A small-molecule ligand and the protein it binds are described below.
Small molecule (SMILES): CC(=O)N[C@@H]1[C@@H](O)[C@H](O)[C@@H](CO)O[C@H]1O

Sequence of chain 1.B:
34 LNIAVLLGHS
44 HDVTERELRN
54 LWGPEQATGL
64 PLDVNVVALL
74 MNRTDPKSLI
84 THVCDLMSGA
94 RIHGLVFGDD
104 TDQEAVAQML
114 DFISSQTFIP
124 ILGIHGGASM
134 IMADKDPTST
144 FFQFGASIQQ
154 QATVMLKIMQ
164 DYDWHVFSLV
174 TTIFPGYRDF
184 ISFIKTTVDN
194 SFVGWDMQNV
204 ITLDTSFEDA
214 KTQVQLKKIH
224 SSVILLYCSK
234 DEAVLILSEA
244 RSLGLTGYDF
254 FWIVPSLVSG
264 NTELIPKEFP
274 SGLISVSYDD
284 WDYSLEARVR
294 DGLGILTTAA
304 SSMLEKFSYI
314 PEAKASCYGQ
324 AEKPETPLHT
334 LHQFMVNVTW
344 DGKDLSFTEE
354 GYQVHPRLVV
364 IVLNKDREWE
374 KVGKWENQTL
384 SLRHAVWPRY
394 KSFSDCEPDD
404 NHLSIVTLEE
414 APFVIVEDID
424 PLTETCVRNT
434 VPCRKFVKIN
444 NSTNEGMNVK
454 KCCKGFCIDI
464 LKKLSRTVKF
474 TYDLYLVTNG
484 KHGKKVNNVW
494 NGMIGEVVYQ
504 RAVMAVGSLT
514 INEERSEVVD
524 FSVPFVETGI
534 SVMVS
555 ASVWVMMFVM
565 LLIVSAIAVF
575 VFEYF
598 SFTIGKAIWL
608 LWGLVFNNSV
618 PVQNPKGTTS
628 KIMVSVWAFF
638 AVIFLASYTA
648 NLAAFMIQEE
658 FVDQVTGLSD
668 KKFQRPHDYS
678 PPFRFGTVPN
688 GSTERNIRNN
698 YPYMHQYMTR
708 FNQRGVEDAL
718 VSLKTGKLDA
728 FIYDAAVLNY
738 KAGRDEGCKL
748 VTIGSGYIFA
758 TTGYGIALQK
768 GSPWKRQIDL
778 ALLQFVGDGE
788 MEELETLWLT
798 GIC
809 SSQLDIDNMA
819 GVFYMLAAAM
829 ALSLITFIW

Binding-site contacts:
Ligand atom O3 contacts residue THR342 of chain 1.B at 4.4 Å.
Ligand atom O7 contacts residue THR342 of chain 1.B at 3.0 Å (h-bond).
Ligand atom C7 contacts residue THR342 of chain 1.B at 4.0 Å.
Ligand atom C5 contacts residue ASN340 of chain 1.B at 3.7 Å.
Ligand atom C2 contacts residue ASN340 of chain 1.B at 2.5 Å.
Ligand atom C1 contacts residue ASN340 of chain 1.B at 1.4 Å.
Ligand atom O7 contacts residue ASN340 of chain 1.B at 3.5 Å (h-bond).
Ligand atom C7 contacts residue VAL341 of chain 1.B at 4.3 Å (hydrophobic).
Ligand atom C8 contacts residue ASN340 of chain 1.B at 4.1 Å.
Ligand atom N2 contacts residue ASN340 of chain 1.B at 2.9 Å (h-bond).
Ligand atom C3 contacts residue ASN340 of chain 1.B at 3.8 Å.
Ligand atom O7 contacts residue VAL341 of chain 1.B at 3.1 Å.
Ligand atom C4 contacts residue ASN340 of chain 1.B at 4.2 Å.
Ligand atom C2 contacts residue THR342 of chain 1.B at 4.3 Å.
Ligand atom C7 contacts residue ASN340 of chain 1.B at 3.4 Å.
Ligand atom O5 contacts residue ASN340 of chain 1.B at 2.4 Å (h-bond).